Sequence of chain 1.A:
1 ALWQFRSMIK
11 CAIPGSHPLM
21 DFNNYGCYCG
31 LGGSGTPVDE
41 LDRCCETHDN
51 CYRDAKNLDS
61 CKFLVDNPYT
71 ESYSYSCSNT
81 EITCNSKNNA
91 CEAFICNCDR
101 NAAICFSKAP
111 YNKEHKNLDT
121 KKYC

A protein and the small-molecule ligand that binds it are described below.
Small molecule (SMILES): CCCCOC(=O)c1ccccc1C(=O)OCCCC

Binding-site contacts:
Ligand atom O9 contacts residue TYR69 of chain 1.A at 3.6 Å.
Ligand atom C2 contacts residue LEU31 of chain 1.A at 4.1 Å (hydrophobic).
Ligand atom C15 contacts residue GLY32 of chain 1.A at 3.2 Å.
Ligand atom C17 contacts residue ASN67 of chain 1.A at 3.5 Å.
Ligand atom C13 contacts residue LEU31 of chain 1.A at 4.1 Å (hydrophobic).
Ligand atom C2 contacts residue TYR69 of chain 1.A at 4.0 Å (hydrophobic).
Ligand atom C18 contacts residue LEU31 of chain 1.A at 4.3 Å (hydrophobic).
Ligand atom O12 contacts residue ASN67 of chain 1.A at 2.4 Å (h-bond).
Ligand atom C7 contacts residue LEU31 of chain 1.A at 4.0 Å (hydrophobic).
Ligand atom O9 contacts residue LEU31 of chain 1.A at 3.8 Å.
Ligand atom C4 contacts residue LEU2 of chain 1.A at 4.2 Å (hydrophobic).
Ligand atom O11 contacts residue TYR69 of chain 1.A at 3.8 Å.
Ligand atom C1 contacts residue LEU31 of chain 1.A at 4.2 Å (hydrophobic).
Ligand atom C15 contacts residue LEU31 of chain 1.A at 3.9 Å (hydrophobic).
Ligand atom C1 contacts residue TYR69 of chain 1.A at 4.5 Å (hydrophobic).
Ligand atom C14 contacts residue GLY32 of chain 1.A at 4.3 Å.
Ligand atom O12 contacts residue TYR69 of chain 1.A at 3.8 Å.
Ligand atom C13 contacts residue TYR69 of chain 1.A at 4.2 Å (hydrophobic).
Ligand atom C8 contacts residue TYR69 of chain 1.A at 3.5 Å (hydrophobic).
Ligand atom O10 contacts residue ASN67 of chain 1.A at 4.0 Å.
Ligand atom C14 contacts residue LEU31 of chain 1.A at 4.2 Å (hydrophobic).
Ligand atom O11 contacts residue GLY30 of chain 1.A at 3.6 Å.
Ligand atom C7 contacts residue TYR69 of chain 1.A at 4.5 Å (hydrophobic).
Ligand atom C13 contacts residue GLY32 of chain 1.A at 4.1 Å.
Ligand atom C5 contacts residue LEU2 of chain 1.A at 4.0 Å (hydrophobic).
Ligand atom O11 contacts residue LEU31 of chain 1.A at 3.6 Å.
Ligand atom C20 contacts residue ASP66 of chain 1.A at 4.3 Å.
Ligand atom C17 contacts residue LEU31 of chain 1.A at 4.2 Å (hydrophobic).
Ligand atom C16 contacts residue GLY32 of chain 1.A at 4.3 Å.
Ligand atom O10 contacts residue LEU31 of chain 1.A at 3.3 Å.
Ligand atom C18 contacts residue ASN67 of chain 1.A at 4.3 Å.
Ligand atom C7 contacts residue ASN67 of chain 1.A at 3.5 Å.
Ligand atom C8 contacts residue LEU31 of chain 1.A at 3.8 Å (hydrophobic).